Binding-site contacts:
Ligand atom N10 contacts residue ILE62 of chain 1.C at 3.6 Å.
Ligand atom CB contacts residue SER37 of chain 1.C at 3.8 Å.
Ligand atom O1 contacts residue SER37 of chain 1.C at 3.3 Å.
Ligand atom N3 contacts residue VAL10 of chain 1.C at 3.4 Å (h-bond).
Ligand atom C4 contacts residue PHE36 of chain 1.C at 3.4 Å (hydrophobic).
Ligand atom C2 contacts residue VAL10 of chain 1.C at 3.7 Å (hydrophobic).
Ligand atom C2 contacts residue ASP32 of chain 1.C at 3.7 Å.
Ligand atom N1 contacts residue ALA11 of chain 1.C at 3.5 Å.
Ligand atom C9 contacts residue NDP1 of chain 1.P at 3.7 Å.
Ligand atom N1 contacts residue ASP32 of chain 1.C at 2.9 Å (salt-bridge).
Ligand atom O2 contacts residue ARG70 of chain 1.C at 2.7 Å (salt-bridge).
Ligand atom N3 contacts residue NDP1 of chain 1.P at 3.6 Å.
Ligand atom C8A contacts residue NDP1 of chain 1.P at 3.4 Å.
Ligand atom C4A contacts residue NDP1 of chain 1.P at 3.0 Å.
Ligand atom O1 contacts residue ARG70 of chain 1.C at 2.7 Å (salt-bridge).
Ligand atom NA4 contacts residue TYR119 of chain 1.C at 3.8 Å.
Ligand atom NA4 contacts residue VAL9 of chain 1.C at 2.7 Å (h-bond).
Ligand atom CT contacts residue SER37 of chain 1.C at 3.6 Å.
Ligand atom CM contacts residue ILE62 of chain 1.C at 3.7 Å (hydrophobic).
Ligand atom O2 contacts residue SER37 of chain 1.C at 3.4 Å (h-bond).
Ligand atom C4 contacts residue VAL9 of chain 1.C at 3.5 Å (hydrophobic).
Ligand atom N3 contacts residue PHE36 of chain 1.C at 3.7 Å.
Ligand atom NA2 contacts residue VAL10 of chain 1.C at 3.5 Å (h-bond).
Ligand atom C2 contacts residue ALA11 of chain 1.C at 3.6 Å (hydrophobic).
Ligand atom C15 contacts residue ILE62 of chain 1.C at 3.6 Å (hydrophobic).
Ligand atom CT contacts residue LEU67 of chain 1.C at 3.6 Å (hydrophobic).
Ligand atom C16 contacts residue PHE36 of chain 1.C at 3.7 Å (hydrophobic).
Ligand atom C6 contacts residue NDP1 of chain 1.P at 3.6 Å.
Ligand atom N3 contacts residue VAL9 of chain 1.C at 3.4 Å.
Ligand atom C14 contacts residue ILE62 of chain 1.C at 3.4 Å (hydrophobic).
Ligand atom NA2 contacts residue THR134 of chain 1.C at 3.3 Å (h-bond).
Ligand atom N contacts residue LEU67 of chain 1.C at 3.8 Å.
Ligand atom NA4 contacts residue NDP1 of chain 1.P at 3.7 Å.
Ligand atom NA2 contacts residue ALA11 of chain 1.C at 3.5 Å.
Ligand atom C7 contacts residue LEU25 of chain 1.C at 3.6 Å (hydrophobic).
Ligand atom NA4 contacts residue PHE36 of chain 1.C at 3.3 Å.
Ligand atom C4 contacts residue NDP1 of chain 1.P at 3.2 Å.
Ligand atom N5 contacts residue NDP1 of chain 1.P at 3.3 Å.
Ligand atom CT contacts residue ARG70 of chain 1.C at 3.3 Å.
Ligand atom NA2 contacts residue ASP32 of chain 1.C at 3.0 Å (salt-bridge).

A small-molecule ligand and the protein it binds are described below.
Small molecule (SMILES): CN(Cc1cnc2nc(N)nc(N)c2n1)c1ccc(C(=O)N[C@@H](CCC(=O)O)C(=O)O)cc1

Sequence of chain 1.C:
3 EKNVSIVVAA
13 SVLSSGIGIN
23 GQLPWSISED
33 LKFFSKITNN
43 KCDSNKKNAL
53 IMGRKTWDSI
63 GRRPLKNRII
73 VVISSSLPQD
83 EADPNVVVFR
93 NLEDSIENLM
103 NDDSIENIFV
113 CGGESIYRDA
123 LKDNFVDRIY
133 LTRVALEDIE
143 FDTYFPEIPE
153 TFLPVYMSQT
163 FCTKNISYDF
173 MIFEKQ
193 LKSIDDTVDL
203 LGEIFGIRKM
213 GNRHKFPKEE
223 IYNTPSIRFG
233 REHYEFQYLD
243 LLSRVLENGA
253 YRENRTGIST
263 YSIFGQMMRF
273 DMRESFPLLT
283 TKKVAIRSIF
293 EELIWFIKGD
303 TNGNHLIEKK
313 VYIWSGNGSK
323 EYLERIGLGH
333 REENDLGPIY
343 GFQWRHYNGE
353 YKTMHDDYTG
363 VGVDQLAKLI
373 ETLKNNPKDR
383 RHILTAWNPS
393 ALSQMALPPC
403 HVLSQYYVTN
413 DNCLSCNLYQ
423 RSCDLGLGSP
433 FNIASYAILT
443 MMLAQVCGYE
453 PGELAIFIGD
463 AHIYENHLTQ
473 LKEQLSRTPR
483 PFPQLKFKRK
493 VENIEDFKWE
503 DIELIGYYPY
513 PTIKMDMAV